Binding-site contacts:
Ligand atom C8 contacts residue TEL1 of chain 1.FLC at 4.0 Å.
Ligand atom O6 contacts residue TEL1 of chain 1.FLC at 3.7 Å.
Ligand atom O2 contacts residue TEL1 of chain 1.FLC at 3.4 Å.
Ligand atom C13 contacts residue TEL1 of chain 1.FLC at 3.9 Å.
Ligand atom C7 contacts residue TEL1 of chain 1.FLC at 4.4 Å.
Ligand atom C11 contacts residue TEL1 of chain 1.FLC at 3.7 Å.

The small molecule below binds the protein below.
Small molecule (SMILES): CC(=O)[C@H]1O[C@@H](OC2=CCC(/C=C(\C)C(=O)N[C@@H]3[C@H](O)[C@@H](O)[C@H]4OCO[C@H]4[C@@H]3O)=CC2=O)[C@@H](O)[C@@H]1O